Binding-site contacts:
Ligand atom C2 contacts residue PHE58 of chain 1.A at 3.4 Å (hydrophobic).
Ligand atom C contacts residue ASN100 of chain 1.A at 3.4 Å.
Ligand atom CA contacts residue ASN100 of chain 1.A at 3.6 Å.
Ligand atom N contacts residue HIS124 of chain 1.A at 3.3 Å.
Ligand atom CG contacts residue PHE111 of chain 1.A at 3.9 Å (hydrophobic).
Ligand atom C8 contacts residue PRO146 of chain 1.A at 4.0 Å (hydrophobic).
Ligand atom O contacts residue ASN100 of chain 1.A at 3.1 Å (h-bond).
Ligand atom CG contacts residue PHE58 of chain 1.A at 3.8 Å (hydrophobic).
Ligand atom CB contacts residue LEU120 of chain 1.A at 3.5 Å (hydrophobic).
Ligand atom CD contacts residue HIS124 of chain 1.A at 3.6 Å.
Ligand atom CA contacts residue HIS124 of chain 1.A at 3.6 Å.
Ligand atom N contacts residue ASN100 of chain 1.A at 3.0 Å (h-bond).
Ligand atom O contacts residue ARG53 of chain 1.A at 2.8 Å (salt-bridge).
Ligand atom CB contacts residue ASN100 of chain 1.A at 3.3 Å.
Ligand atom N contacts residue ARG53 of chain 1.A at 3.4 Å (salt-bridge).
Ligand atom CA contacts residue ARG53 of chain 1.A at 4.0 Å.
Ligand atom CB contacts residue PHE58 of chain 1.A at 3.9 Å (hydrophobic).
Ligand atom CA contacts residue PHE58 of chain 1.A at 3.9 Å (hydrophobic).
Ligand atom CB contacts residue HIS124 of chain 1.A at 3.6 Å.
Ligand atom C contacts residue ASN100 of chain 1.A at 3.9 Å.
Ligand atom C contacts residue HIS124 of chain 1.A at 3.4 Å.
Ligand atom C10 contacts residue PRO146 of chain 1.A at 3.6 Å (hydrophobic).
Ligand atom C10 contacts residue ILE55 of chain 1.A at 3.6 Å (hydrophobic).
Ligand atom O contacts residue GLN109 of chain 1.A at 3.9 Å.
Ligand atom CA contacts residue ARG53 of chain 1.A at 4.0 Å.
Ligand atom O contacts residue PHE58 of chain 1.A at 3.4 Å.
Ligand atom C8 contacts residue ILE55 of chain 1.A at 3.9 Å (hydrophobic).
Ligand atom O contacts residue PHE58 of chain 1.A at 3.8 Å.
Ligand atom O contacts residue HIS124 of chain 1.A at 3.6 Å.
Ligand atom O1 contacts residue PHE58 of chain 1.A at 3.7 Å.
Ligand atom CD contacts residue PHE111 of chain 1.A at 3.6 Å (hydrophobic).
Ligand atom C6 contacts residue ILE55 of chain 1.A at 3.6 Å (hydrophobic).
Ligand atom O contacts residue ARG53 of chain 1.A at 3.8 Å.
Ligand atom CB contacts residue HIS124 of chain 1.A at 3.5 Å.
Ligand atom O2 contacts residue ASP57 of chain 1.A at 3.4 Å (salt-bridge).
Ligand atom C3 contacts residue PHE58 of chain 1.A at 3.7 Å (hydrophobic).
Ligand atom O contacts residue GLN61 of chain 1.A at 3.1 Å (h-bond).
Ligand atom O contacts residue ALA99 of chain 1.A at 3.4 Å.
Ligand atom C contacts residue ARG53 of chain 1.A at 3.8 Å.
Ligand atom C contacts residue ARG53 of chain 1.A at 3.9 Å.

The small molecule below binds the protein below.
Small molecule (SMILES): Cc1cc(=O)oc2cc(NC(=O)[C@H](C)NC(=O)[C@@H]3CCCN3C(=O)[C@H](C)NC(=O)[C@H](C)NC=O)ccc12

Sequence of chain 1.A:
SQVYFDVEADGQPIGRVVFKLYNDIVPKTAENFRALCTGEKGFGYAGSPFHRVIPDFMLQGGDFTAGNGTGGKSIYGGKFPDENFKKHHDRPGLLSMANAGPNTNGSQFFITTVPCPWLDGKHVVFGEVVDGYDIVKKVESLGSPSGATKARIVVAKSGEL